Binding-site contacts:
Ligand atom C02 contacts residue LEU437 of chain 1.B at 3.0 Å (hydrophobic).
Ligand atom CL2 contacts residue LEU75 of chain 1.B at 3.6 Å.
Ligand atom C22 contacts residue ALA264 of chain 1.B at 3.5 Å (hydrophobic).
Ligand atom CL2 contacts residue THR88 of chain 1.B at 3.9 Å.
Ligand atom C19 contacts residue VAL87 of chain 1.B at 3.8 Å (hydrophobic).
Ligand atom C22 contacts residue THR260 of chain 1.B at 4.2 Å.
Ligand atom N11 contacts residue HEM1 of chain 1.P at 4.2 Å.
Ligand atom C03 contacts residue LEU437 of chain 1.B at 4.2 Å (hydrophobic).
Ligand atom C19 contacts residue PHE82 of chain 1.B at 4.1 Å (hydrophobic).
Ligand atom C15 contacts residue HEM1 of chain 1.P at 2.9 Å.
Ligand atom C12 contacts residue HEM1 of chain 1.P at 4.3 Å.
Ligand atom N14 contacts residue HEM1 of chain 1.P at 2.2 Å.
Ligand atom CL8 contacts residue HEM1 of chain 1.P at 3.5 Å.
Ligand atom C04 contacts residue LEU75 of chain 1.B at 4.2 Å (hydrophobic).
Ligand atom C13 contacts residue HEM1 of chain 1.P at 3.1 Å.
Ligand atom C21 contacts residue ALA264 of chain 1.B at 3.6 Å (hydrophobic).
Ligand atom S20 contacts residue THR260 of chain 1.B at 4.3 Å.
Ligand atom CL8 contacts residue VAL87 of chain 1.B at 3.6 Å.
Ligand atom N11 contacts residue THR268 of chain 1.B at 4.0 Å.
Ligand atom C05 contacts residue LEU75 of chain 1.B at 3.9 Å (hydrophobic).
Ligand atom C13 contacts residue THR268 of chain 1.B at 3.6 Å.
Ligand atom C13 contacts residue ALA264 of chain 1.B at 3.4 Å (hydrophobic).
Ligand atom C01 contacts residue LEU437 of chain 1.B at 3.2 Å (hydrophobic).
Ligand atom C21 contacts residue PHE82 of chain 1.B at 3.7 Å (hydrophobic).
Ligand atom CL7 contacts residue SER72 of chain 1.B at 4.3 Å.
Ligand atom S20 contacts residue PHE82 of chain 1.B at 3.5 Å.
Ligand atom N11 contacts residue ALA328 of chain 1.B at 4.2 Å.
Ligand atom CL2 contacts residue VAL87 of chain 1.B at 4.0 Å.
Ligand atom C17 contacts residue LEU437 of chain 1.B at 3.7 Å (hydrophobic).
Ligand atom CL8 contacts residue LEU75 of chain 1.B at 4.2 Å.
Ligand atom C12 contacts residue ALA264 of chain 1.B at 3.9 Å (hydrophobic).
Ligand atom CL7 contacts residue ALA74 of chain 1.B at 3.6 Å.
Ligand atom C21 contacts residue THR260 of chain 1.B at 3.2 Å.
Ligand atom C22 contacts residue ILE263 of chain 1.B at 3.7 Å (hydrophobic).
Ligand atom N14 contacts residue ALA264 of chain 1.B at 4.2 Å.
Ligand atom C12 contacts residue THR268 of chain 1.B at 3.6 Å.
Ligand atom C10 contacts residue ALA328 of chain 1.B at 3.7 Å (hydrophobic).
Ligand atom C21 contacts residue ILE263 of chain 1.B at 4.0 Å (hydrophobic).
Ligand atom CL2 contacts residue VAL78 of chain 1.B at 3.3 Å.
Ligand atom S20 contacts residue VAL87 of chain 1.B at 3.8 Å.

Sequence of chain 1.B:
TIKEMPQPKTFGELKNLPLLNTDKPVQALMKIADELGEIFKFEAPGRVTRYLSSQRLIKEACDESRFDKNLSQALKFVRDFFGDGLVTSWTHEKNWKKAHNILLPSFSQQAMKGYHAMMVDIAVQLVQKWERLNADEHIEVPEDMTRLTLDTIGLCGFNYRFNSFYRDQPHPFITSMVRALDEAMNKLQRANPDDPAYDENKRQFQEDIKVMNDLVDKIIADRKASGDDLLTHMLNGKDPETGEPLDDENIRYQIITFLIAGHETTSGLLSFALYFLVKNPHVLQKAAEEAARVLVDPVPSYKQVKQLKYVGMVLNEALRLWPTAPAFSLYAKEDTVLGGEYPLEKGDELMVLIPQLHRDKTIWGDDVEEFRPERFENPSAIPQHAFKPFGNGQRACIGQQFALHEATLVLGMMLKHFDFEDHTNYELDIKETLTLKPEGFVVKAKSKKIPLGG

A small-molecule ligand and the protein it binds are described below.
Small molecule (SMILES): Clc1ccc([C@H](Cn2ccnc2)OCc2ccsc2Cl)c(Cl)c1